The small molecule below binds the protein below.
Small molecule (SMILES): CN(C)CCCC(=O)Nc1cc2c(Nc3ccc(F)c(Cl)c3)ncnc2cc1O[C@H]1CCOC1

Binding-site contacts:
Ligand atom N2 contacts residue LEU152 of chain 1.A at 3.6 Å.
Ligand atom C10 contacts residue MET101 of chain 1.A at 3.3 Å (hydrophobic).
Ligand atom C13 contacts residue LYS53 of chain 1.A at 3.5 Å.
Ligand atom F18 contacts residue MET74 of chain 1.A at 3.1 Å.
Ligand atom C14 contacts residue THR98 of chain 1.A at 3.7 Å.
Ligand atom C22 contacts residue PRO102 of chain 1.A at 3.8 Å (hydrophobic).
Ligand atom N3 contacts residue MET101 of chain 1.A at 3.3 Å (h-bond).
Ligand atom O23 contacts residue LYS36 of chain 1.A at 3.2 Å.
Ligand atom C21 contacts residue GLY104 of chain 1.A at 3.4 Å.
Ligand atom O29 contacts residue LEU152 of chain 1.A at 3.6 Å.
Ligand atom C31 contacts residue CYS105 of chain 1.A at 2.8 Å (hydrophobic).
Ligand atom CL1 contacts residue THR98 of chain 1.A at 3.2 Å.
Ligand atom C21 contacts residue MET101 of chain 1.A at 3.6 Å (hydrophobic).
Ligand atom C21 contacts residue PRO102 of chain 1.A at 3.6 Å (hydrophobic).
Ligand atom N3 contacts residue LEU100 of chain 1.A at 3.7 Å.
Ligand atom O29 contacts residue CYS105 of chain 1.A at 3.2 Å.
Ligand atom C25 contacts residue GLY104 of chain 1.A at 3.8 Å.
Ligand atom C30 contacts residue ASP108 of chain 1.A at 3.8 Å.
Ligand atom N2 contacts residue ALA51 of chain 1.A at 3.5 Å.
Ligand atom CL1 contacts residue LEU96 of chain 1.A at 3.7 Å.
Ligand atom F18 contacts residue LEU96 of chain 1.A at 3.8 Å.
Ligand atom N11 contacts residue LEU152 of chain 1.A at 3.7 Å.
Ligand atom C27 contacts residue CYS105 of chain 1.A at 3.5 Å (hydrophobic).
Ligand atom N3 contacts residue ALA51 of chain 1.A at 3.5 Å.
Ligand atom C25 contacts residue PRO102 of chain 1.A at 3.5 Å (hydrophobic).
Ligand atom O23 contacts residue PRO102 of chain 1.A at 3.7 Å.
Ligand atom N32 contacts residue CYS105 of chain 1.A at 3.6 Å (h-bond).
Ligand atom O20 contacts residue GLY104 of chain 1.A at 3.3 Å.
Ligand atom C30 contacts residue CYS105 of chain 1.A at 1.8 Å (hydrophobic).
Ligand atom C28 contacts residue CYS105 of chain 1.A at 2.9 Å (hydrophobic).
Ligand atom C12 contacts residue THR98 of chain 1.A at 3.8 Å.
Ligand atom C4 contacts residue LEU152 of chain 1.A at 3.4 Å (hydrophobic).
Ligand atom C1 contacts residue ALA51 of chain 1.A at 3.0 Å (hydrophobic).
Ligand atom C9 contacts residue GLY104 of chain 1.A at 3.6 Å.
Ligand atom C1 contacts residue GLN99 of chain 1.A at 3.7 Å.
Ligand atom C1 contacts residue MET101 of chain 1.A at 3.8 Å (hydrophobic).
Ligand atom C31 contacts residue ASP108 of chain 1.A at 3.6 Å.
Ligand atom C15 contacts residue LYS53 of chain 1.A at 3.6 Å.
Ligand atom F18 contacts residue GLU70 of chain 1.A at 3.3 Å.
Ligand atom F18 contacts residue LYS53 of chain 1.A at 3.5 Å.

Sequence of chain 1.A:
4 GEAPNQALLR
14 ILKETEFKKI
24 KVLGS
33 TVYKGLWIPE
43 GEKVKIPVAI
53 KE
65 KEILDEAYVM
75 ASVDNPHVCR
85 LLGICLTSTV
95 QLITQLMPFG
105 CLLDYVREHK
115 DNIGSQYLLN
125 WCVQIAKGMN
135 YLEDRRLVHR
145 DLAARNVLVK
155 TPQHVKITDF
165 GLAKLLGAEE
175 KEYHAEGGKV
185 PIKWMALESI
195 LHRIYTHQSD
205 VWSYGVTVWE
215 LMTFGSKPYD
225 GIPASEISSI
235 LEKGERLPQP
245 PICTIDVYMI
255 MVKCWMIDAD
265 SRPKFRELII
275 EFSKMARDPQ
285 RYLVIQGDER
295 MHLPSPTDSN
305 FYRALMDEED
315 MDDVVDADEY